Sequence of chain 1.B:
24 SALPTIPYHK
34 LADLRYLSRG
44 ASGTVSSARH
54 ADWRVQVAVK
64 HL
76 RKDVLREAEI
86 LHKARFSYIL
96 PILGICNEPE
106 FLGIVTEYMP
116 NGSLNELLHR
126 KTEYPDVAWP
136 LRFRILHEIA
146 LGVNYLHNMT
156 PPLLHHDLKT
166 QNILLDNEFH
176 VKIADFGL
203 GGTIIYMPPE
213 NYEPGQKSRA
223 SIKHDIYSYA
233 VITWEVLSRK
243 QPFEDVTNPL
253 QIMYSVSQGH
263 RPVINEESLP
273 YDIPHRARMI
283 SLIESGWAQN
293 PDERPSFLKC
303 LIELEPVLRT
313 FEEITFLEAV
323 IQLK

Binding-site contacts:
Ligand atom C35 contacts residue ILE97 of chain 1.B at 3.7 Å (hydrophobic).
Ligand atom C7 contacts residue GLY117 of chain 1.B at 3.7 Å.
Ligand atom C14 contacts residue LEU169 of chain 1.B at 3.6 Å (hydrophobic).
Ligand atom O30 contacts residue PHE181 of chain 1.B at 3.2 Å (h-bond).
Ligand atom C32 contacts residue LEU86 of chain 1.B at 3.4 Å (hydrophobic).
Ligand atom C45 contacts residue SER41 of chain 1.B at 3.2 Å.
Ligand atom N10 contacts residue MET114 of chain 1.B at 2.9 Å (h-bond).
Ligand atom C24 contacts residue THR111 of chain 1.B at 3.7 Å.
Ligand atom C44 contacts residue GLN166 of chain 1.B at 3.3 Å.
Ligand atom O29 contacts residue LYS63 of chain 1.B at 2.8 Å (salt-bridge).
Ligand atom C17 contacts residue LEU169 of chain 1.B at 3.7 Å (hydrophobic).
Ligand atom N27 contacts residue ASP180 of chain 1.B at 3.1 Å (salt-bridge).
Ligand atom N12 contacts residue MET114 of chain 1.B at 2.9 Å (h-bond).
Ligand atom O4 contacts residue SER41 of chain 1.B at 3.2 Å (h-bond).
Ligand atom C42 contacts residue ASP180 of chain 1.B at 3.5 Å.
Ligand atom F38 contacts residue ALA179 of chain 1.B at 3.2 Å.
Ligand atom C31 contacts residue LEU86 of chain 1.B at 3.6 Å (hydrophobic).
Ligand atom N27 contacts residue LYS63 of chain 1.B at 3.6 Å.
Ligand atom C36 contacts residue LEU95 of chain 1.B at 3.2 Å (hydrophobic).
Ligand atom C14 contacts residue LEU95 of chain 1.B at 3.7 Å (hydrophobic).
Ligand atom N10 contacts residue TYR113 of chain 1.B at 3.4 Å.
Ligand atom C34 contacts residue ILE97 of chain 1.B at 3.6 Å (hydrophobic).
Ligand atom C9 contacts residue LEU40 of chain 1.B at 3.6 Å (hydrophobic).
Ligand atom C15 contacts residue LEU169 of chain 1.B at 3.5 Å (hydrophobic).
Ligand atom C9 contacts residue MET114 of chain 1.B at 3.3 Å (hydrophobic).
Ligand atom C13 contacts residue ALA61 of chain 1.B at 3.5 Å (hydrophobic).
Ligand atom C35 contacts residue LEU95 of chain 1.B at 3.5 Å (hydrophobic).
Ligand atom C8 contacts residue TYR113 of chain 1.B at 3.5 Å (hydrophobic).
Ligand atom F38 contacts residue ASP180 of chain 1.B at 3.5 Å.
Ligand atom S28 contacts residue LYS63 of chain 1.B at 3.7 Å.
Ligand atom C41 contacts residue ASP180 of chain 1.B at 3.6 Å.
Ligand atom F33 contacts residue ILE109 of chain 1.B at 3.2 Å.
Ligand atom C13 contacts residue GLU112 of chain 1.B at 3.2 Å.
Ligand atom C8 contacts residue MET114 of chain 1.B at 3.1 Å (hydrophobic).
Ligand atom O3 contacts residue GLU121 of chain 1.B at 3.5 Å (salt-bridge).
Ligand atom F33 contacts residue LEU86 of chain 1.B at 3.7 Å.
Ligand atom C26 contacts residue LYS63 of chain 1.B at 3.7 Å.
Ligand atom O30 contacts residue ASP180 of chain 1.B at 3.3 Å (salt-bridge).
Ligand atom F38 contacts residue PHE181 of chain 1.B at 3.2 Å.
Ligand atom C13 contacts residue MET114 of chain 1.B at 3.7 Å (hydrophobic).

This protein binds this small molecule.
Small molecule (SMILES): CS(=O)(=O)c1cccc(Nc2nccc(-c3sc(N4CCOCC4)nc3-c3cccc(NS(=O)(=O)c4c(F)cccc4F)c3)n2)c1